Binding-site contacts:
Ligand atom O2P contacts residue ARG169 of chain 2.E at 3.6 Å.
Ligand atom C1 contacts residue LYS86 of chain 2.E at 2.5 Å.
Ligand atom O1 contacts residue ASN108 of chain 2.E at 3.9 Å.
Ligand atom O1 contacts residue LYS86 of chain 2.E at 3.2 Å (salt-bridge).
Ligand atom C3 contacts residue LYS86 of chain 2.E at 2.6 Å.
Ligand atom O1P contacts residue ARG135 of chain 2.E at 2.8 Å (salt-bridge).
Ligand atom C4 contacts residue LYS86 of chain 2.E at 3.7 Å.
Ligand atom C5 contacts residue SER167 of chain 2.E at 3.9 Å.
Ligand atom C5 contacts residue ASN28 of chain 2.E at 4.0 Å.
Ligand atom O3 contacts residue THR26 of chain 2.E at 3.8 Å.
Ligand atom P contacts residue ARG135 of chain 2.E at 3.8 Å.
Ligand atom C3 contacts residue ASP6 of chain 2.E at 3.6 Å.
Ligand atom O1P contacts residue SER167 of chain 2.E at 2.6 Å (h-bond).
Ligand atom O3P contacts residue ARG135 of chain 2.E at 2.8 Å (salt-bridge).
Ligand atom O1 contacts residue SER130 of chain 2.E at 3.0 Å (h-bond).
Ligand atom C4 contacts residue PHE132 of chain 2.E at 3.5 Å (hydrophobic).
Ligand atom C4 contacts residue ASN28 of chain 2.E at 3.9 Å.
Ligand atom C6 contacts residue PHE132 of chain 2.E at 3.6 Å (hydrophobic).
Ligand atom O1 contacts residue ALA166 of chain 2.E at 3.6 Å.
Ligand atom O2P contacts residue SER167 of chain 2.E at 3.9 Å.
Ligand atom O4 contacts residue PHE132 of chain 2.E at 3.4 Å.
Ligand atom C2 contacts residue THR27 of chain 2.E at 4.0 Å.
Ligand atom O5 contacts residue ASP6 of chain 2.E at 2.6 Å (salt-bridge).
Ligand atom O4 contacts residue LYS86 of chain 2.E at 3.8 Å.
Ligand atom O5 contacts residue SER167 of chain 2.E at 2.9 Å (h-bond).
Ligand atom O6 contacts residue SER167 of chain 2.E at 3.5 Å.
Ligand atom C6 contacts residue SER167 of chain 2.E at 3.8 Å.
Ligand atom O3 contacts residue ASP6 of chain 2.E at 2.9 Å (salt-bridge).
Ligand atom O6 contacts residue ASP6 of chain 2.E at 3.9 Å.
Ligand atom O1P contacts residue ARG169 of chain 2.E at 3.5 Å (salt-bridge).
Ligand atom C1 contacts residue THR110 of chain 2.E at 3.4 Å.
Ligand atom P contacts residue SER167 of chain 2.E at 3.6 Å.
Ligand atom O3 contacts residue THR27 of chain 2.E at 3.4 Å (h-bond).
Ligand atom O3 contacts residue ASN28 of chain 2.E at 3.4 Å (h-bond).
Ligand atom C1 contacts residue SER130 of chain 2.E at 3.5 Å.
Ligand atom O3 contacts residue LYS86 of chain 2.E at 2.7 Å (salt-bridge).
Ligand atom O5 contacts residue ALA166 of chain 2.E at 3.5 Å.
Ligand atom O4 contacts residue ASN28 of chain 2.E at 3.0 Å (h-bond).
Ligand atom C2 contacts residue LYS86 of chain 2.E at 1.4 Å.
Ligand atom C5 contacts residue ASP6 of chain 2.E at 3.2 Å.

Sequence of chain 2.E:
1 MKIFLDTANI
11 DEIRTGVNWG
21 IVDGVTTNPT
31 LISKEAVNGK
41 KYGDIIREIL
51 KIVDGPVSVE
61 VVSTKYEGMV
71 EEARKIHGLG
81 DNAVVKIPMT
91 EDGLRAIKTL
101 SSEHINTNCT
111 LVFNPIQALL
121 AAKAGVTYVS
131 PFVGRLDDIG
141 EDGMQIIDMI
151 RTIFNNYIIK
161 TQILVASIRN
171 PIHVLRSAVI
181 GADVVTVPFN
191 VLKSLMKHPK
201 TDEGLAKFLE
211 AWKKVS

A protein and the small-molecule ligand that binds it are described below.
Small molecule (SMILES): O=C(CO)[C@@H](O)[C@H](O)[C@H](O)COP(=O)(O)O

Sequence of chain 2.A:
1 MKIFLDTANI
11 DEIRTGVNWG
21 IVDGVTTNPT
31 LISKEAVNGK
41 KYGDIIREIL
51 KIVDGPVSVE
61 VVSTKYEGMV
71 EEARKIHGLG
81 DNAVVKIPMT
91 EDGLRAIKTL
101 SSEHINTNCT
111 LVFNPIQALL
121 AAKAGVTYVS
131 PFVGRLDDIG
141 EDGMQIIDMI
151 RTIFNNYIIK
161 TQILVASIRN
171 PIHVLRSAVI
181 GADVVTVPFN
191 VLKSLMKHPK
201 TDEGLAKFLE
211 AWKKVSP